This protein binds this small molecule.
Small molecule (SMILES): CN[C@@H]1C[C@H]2O[C@@](C)([C@@H]1OC)n1c3ccccc3c3c4c(c5c6c(n2c5c31)CCCC6)C(=O)NC4

Binding-site contacts:
Ligand atom CAI contacts residue GLY95 of chain 1.B at 3.6 Å.
Ligand atom OAQ contacts residue LEU143 of chain 1.B at 3.8 Å.
Ligand atom OAD contacts residue LEU91 of chain 1.B at 3.5 Å.
Ligand atom NAP contacts residue ALA42 of chain 1.B at 3.5 Å.
Ligand atom OAD contacts residue GLU90 of chain 1.B at 3.5 Å (salt-bridge).
Ligand atom CAM contacts residue MET89 of chain 1.B at 3.6 Å (hydrophobic).
Ligand atom NAO contacts residue ARG140 of chain 1.B at 3.0 Å (salt-bridge).
Ligand atom CAE contacts residue LYS44 of chain 1.B at 3.6 Å.
Ligand atom CAI contacts residue CYS92 of chain 1.B at 3.5 Å (hydrophobic).
Ligand atom OAR contacts residue GLY19 of chain 1.B at 3.3 Å.
Ligand atom CAS contacts residue GLU90 of chain 1.B at 3.6 Å.
Ligand atom CAU contacts residue LEU143 of chain 1.B at 3.5 Å (hydrophobic).
Ligand atom CAC contacts residue GLU20 of chain 1.B at 3.8 Å.
Ligand atom CAT contacts residue ILE18 of chain 1.B at 3.7 Å (hydrophobic).
Ligand atom NBH contacts residue VAL26 of chain 1.B at 3.6 Å.
Ligand atom CAG contacts residue ASP154 of chain 1.B at 3.6 Å.
Ligand atom CBE contacts residue ILE18 of chain 1.B at 3.8 Å (hydrophobic).
Ligand atom CAC contacts residue GLY21 of chain 1.B at 3.9 Å.
Ligand atom CAC contacts residue VAL26 of chain 1.B at 3.4 Å (hydrophobic).
Ligand atom OAD contacts residue CYS92 of chain 1.B at 2.9 Å (h-bond).
Ligand atom CAV contacts residue LEU143 of chain 1.B at 3.8 Å (hydrophobic).
Ligand atom CBB contacts residue LEU143 of chain 1.B at 3.9 Å (hydrophobic).
Ligand atom CAK contacts residue ILE18 of chain 1.B at 3.8 Å (hydrophobic).
Ligand atom CAZ contacts residue LEU143 of chain 1.B at 3.6 Å (hydrophobic).
Ligand atom OAR contacts residue VAL26 of chain 1.B at 3.5 Å.
Ligand atom CAY contacts residue VAL26 of chain 1.B at 3.9 Å (hydrophobic).
Ligand atom CAS contacts residue ALA42 of chain 1.B at 3.6 Å (hydrophobic).
Ligand atom CAT contacts residue LEU143 of chain 1.B at 3.5 Å (hydrophobic).
Ligand atom CAA contacts residue ARG140 of chain 1.B at 3.5 Å.
Ligand atom CBE contacts residue GLY19 of chain 1.B at 3.8 Å.
Ligand atom CAF contacts residue LYS44 of chain 1.B at 3.3 Å.
Ligand atom CAA contacts residue GLU96 of chain 1.B at 3.4 Å.
Ligand atom CAS contacts residue LEU143 of chain 1.B at 3.5 Å (hydrophobic).
Ligand atom CBI contacts residue VAL26 of chain 1.B at 3.7 Å (hydrophobic).
Ligand atom NAP contacts residue GLU90 of chain 1.B at 2.9 Å (salt-bridge).
Ligand atom OAD contacts residue ALA42 of chain 1.B at 3.9 Å.
Ligand atom CAL contacts residue ILE18 of chain 1.B at 3.7 Å (hydrophobic).
Ligand atom CAW contacts residue LEU143 of chain 1.B at 3.3 Å (hydrophobic).
Ligand atom CAK contacts residue CYS92 of chain 1.B at 3.7 Å (hydrophobic).
Ligand atom CAE contacts residue ASP154 of chain 1.B at 3.0 Å.

Sequence of chain 1.B:
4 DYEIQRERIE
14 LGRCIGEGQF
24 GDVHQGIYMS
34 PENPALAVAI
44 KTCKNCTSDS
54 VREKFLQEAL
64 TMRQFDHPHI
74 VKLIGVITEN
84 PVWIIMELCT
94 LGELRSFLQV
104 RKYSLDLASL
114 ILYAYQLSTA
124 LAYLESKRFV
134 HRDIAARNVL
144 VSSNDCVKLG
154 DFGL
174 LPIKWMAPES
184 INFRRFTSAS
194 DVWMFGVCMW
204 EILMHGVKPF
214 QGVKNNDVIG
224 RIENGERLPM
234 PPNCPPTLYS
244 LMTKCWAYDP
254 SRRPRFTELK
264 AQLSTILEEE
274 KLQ